Sequence of chain 1.B:
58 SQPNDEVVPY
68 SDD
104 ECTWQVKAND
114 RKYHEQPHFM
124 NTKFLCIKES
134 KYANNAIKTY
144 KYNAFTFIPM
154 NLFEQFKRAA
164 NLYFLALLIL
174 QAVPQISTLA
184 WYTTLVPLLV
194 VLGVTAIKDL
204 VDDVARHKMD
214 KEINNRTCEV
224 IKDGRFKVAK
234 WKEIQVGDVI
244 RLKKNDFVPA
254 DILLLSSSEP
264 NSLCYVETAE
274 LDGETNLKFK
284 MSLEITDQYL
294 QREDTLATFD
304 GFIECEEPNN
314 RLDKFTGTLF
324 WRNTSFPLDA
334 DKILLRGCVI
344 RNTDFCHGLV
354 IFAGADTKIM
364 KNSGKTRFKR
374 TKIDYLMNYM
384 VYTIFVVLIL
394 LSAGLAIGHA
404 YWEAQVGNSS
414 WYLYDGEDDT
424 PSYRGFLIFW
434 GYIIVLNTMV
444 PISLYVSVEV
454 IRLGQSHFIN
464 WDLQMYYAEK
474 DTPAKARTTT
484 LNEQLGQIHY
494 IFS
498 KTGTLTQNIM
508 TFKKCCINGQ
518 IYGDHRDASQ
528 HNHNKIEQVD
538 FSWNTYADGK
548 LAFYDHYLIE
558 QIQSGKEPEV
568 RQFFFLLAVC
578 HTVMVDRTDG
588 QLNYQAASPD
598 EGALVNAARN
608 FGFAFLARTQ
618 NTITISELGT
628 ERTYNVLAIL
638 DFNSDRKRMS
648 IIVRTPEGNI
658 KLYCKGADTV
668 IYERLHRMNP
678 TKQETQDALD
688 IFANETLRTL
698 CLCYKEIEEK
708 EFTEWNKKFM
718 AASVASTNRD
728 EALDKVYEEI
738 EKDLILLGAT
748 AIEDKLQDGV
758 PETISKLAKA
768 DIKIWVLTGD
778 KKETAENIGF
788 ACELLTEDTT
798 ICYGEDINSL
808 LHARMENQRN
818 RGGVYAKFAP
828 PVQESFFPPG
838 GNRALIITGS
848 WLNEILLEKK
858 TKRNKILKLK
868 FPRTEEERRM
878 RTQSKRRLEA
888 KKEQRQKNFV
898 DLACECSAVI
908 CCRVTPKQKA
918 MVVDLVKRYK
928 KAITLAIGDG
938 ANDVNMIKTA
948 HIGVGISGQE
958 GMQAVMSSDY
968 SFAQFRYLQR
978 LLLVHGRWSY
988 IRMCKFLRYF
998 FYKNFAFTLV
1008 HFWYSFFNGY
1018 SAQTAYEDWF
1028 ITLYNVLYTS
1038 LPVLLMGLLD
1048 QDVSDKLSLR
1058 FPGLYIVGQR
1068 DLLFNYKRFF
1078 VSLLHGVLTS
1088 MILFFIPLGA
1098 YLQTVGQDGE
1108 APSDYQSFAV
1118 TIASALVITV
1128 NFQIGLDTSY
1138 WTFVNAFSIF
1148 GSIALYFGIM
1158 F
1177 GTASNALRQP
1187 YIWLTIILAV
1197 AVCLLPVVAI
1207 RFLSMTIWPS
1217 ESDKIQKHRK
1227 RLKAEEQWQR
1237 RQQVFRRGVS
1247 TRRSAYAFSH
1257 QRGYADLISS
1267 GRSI

Binding-site contacts:
Ligand atom O5 contacts residue GLU420 of chain 1.B at 4.5 Å.
Ligand atom N2 contacts residue ASN411 of chain 1.B at 2.5 Å (h-bond).
Ligand atom C5 contacts residue ASN411 of chain 1.B at 3.7 Å.
Ligand atom C1 contacts residue ASP421 of chain 1.B at 4.4 Å.
Ligand atom O6 contacts residue GLY419 of chain 1.B at 3.6 Å.
Ligand atom C6 contacts residue GLU420 of chain 1.B at 4.0 Å.
Ligand atom C2 contacts residue ASN411 of chain 1.B at 2.6 Å.
Ligand atom O6 contacts residue ASP422 of chain 1.B at 4.5 Å.
Ligand atom C5 contacts residue GLY419 of chain 1.B at 4.2 Å.
Ligand atom C6 contacts residue TYR417 of chain 1.B at 3.8 Å (hydrophobic).
Ligand atom O7 contacts residue ASN411 of chain 1.B at 3.2 Å (h-bond).
Ligand atom O6 contacts residue TYR417 of chain 1.B at 3.6 Å.
Ligand atom C6 contacts residue GLY419 of chain 1.B at 3.2 Å.
Ligand atom C1 contacts residue ASN411 of chain 1.B at 1.5 Å.
Ligand atom C5 contacts residue ASP421 of chain 1.B at 4.1 Å.
Ligand atom C5 contacts residue GLU420 of chain 1.B at 4.3 Å.
Ligand atom C4 contacts residue ASN411 of chain 1.B at 4.3 Å.
Ligand atom O6 contacts residue ASP421 of chain 1.B at 4.1 Å.
Ligand atom C7 contacts residue ASN411 of chain 1.B at 3.3 Å.
Ligand atom O3 contacts residue TYR417 of chain 1.B at 3.9 Å.
Ligand atom O5 contacts residue ASN411 of chain 1.B at 2.4 Å (h-bond).
Ligand atom C8 contacts residue ASN411 of chain 1.B at 3.7 Å.
Ligand atom C3 contacts residue ASN411 of chain 1.B at 3.9 Å.

The small molecule below binds the protein below.
Small molecule (SMILES): CC(=O)N[C@H]1[C@H](O[C@H]2[C@H](O)[C@@H](NC(C)=O)CO[C@@H]2CO)O[C@H](CO)[C@@H](O)[C@@H]1O